Binding-site contacts:
Ligand atom CZ contacts residue TRP157 of chain 1.A at 3.7 Å (hydrophobic).
Ligand atom N contacts residue TYR8 of chain 1.A at 3.1 Å (h-bond).
Ligand atom CA contacts residue TYR100 of chain 1.A at 3.4 Å (hydrophobic).
Ligand atom O contacts residue THR144 of chain 1.A at 2.6 Å (h-bond).
Ligand atom CE2 contacts residue TRP157 of chain 1.A at 3.5 Å (hydrophobic).
Ligand atom OE2 contacts residue LEU164 of chain 1.A at 3.2 Å.
Ligand atom N contacts residue TYR100 of chain 1.A at 3.0 Å (h-bond).
Ligand atom O contacts residue TRP148 of chain 1.A at 3.1 Å (h-bond).
Ligand atom OXT contacts residue TYR85 of chain 1.A at 3.5 Å (h-bond).
Ligand atom CD2 contacts residue TRP157 of chain 1.A at 3.4 Å (hydrophobic).
Ligand atom OH contacts residue GLN156 of chain 1.A at 3.3 Å.
Ligand atom O contacts residue TYR85 of chain 1.A at 2.9 Å (h-bond).
Ligand atom O contacts residue ILE67 of chain 1.A at 3.6 Å.
Ligand atom O contacts residue TYR160 of chain 1.A at 2.6 Å (h-bond).
Ligand atom C contacts residue TYR8 of chain 1.A at 3.5 Å (hydrophobic).
Ligand atom CA contacts residue ASN78 of chain 1.A at 3.4 Å.
Ligand atom CB contacts residue ASN78 of chain 1.A at 3.4 Å.
Ligand atom O contacts residue TRP148 of chain 1.A at 3.4 Å.
Ligand atom NH1 contacts residue ASP70 of chain 1.A at 3.4 Å (salt-bridge).
Ligand atom CA contacts residue TYR172 of chain 1.A at 3.7 Å (hydrophobic).
Ligand atom C contacts residue LYS147 of chain 1.A at 3.5 Å.
Ligand atom C contacts residue THR144 of chain 1.A at 3.6 Å.
Ligand atom OH contacts residue TRP157 of chain 1.A at 3.7 Å.
Ligand atom CE contacts residue TYR117 of chain 1.A at 3.2 Å (hydrophobic).
Ligand atom O contacts residue LYS147 of chain 1.A at 3.6 Å.
Ligand atom N contacts residue TYR160 of chain 1.A at 3.6 Å.
Ligand atom CG1 contacts residue TYR172 of chain 1.A at 3.6 Å (hydrophobic).
Ligand atom CB contacts residue THR144 of chain 1.A at 3.5 Å.
Ligand atom CB contacts residue TYR100 of chain 1.A at 3.4 Å (hydrophobic).
Ligand atom OE2 contacts residue ARG63 of chain 1.A at 3.7 Å.
Ligand atom CD1 contacts residue TYR160 of chain 1.A at 3.7 Å (hydrophobic).
Ligand atom N contacts residue TYR172 of chain 1.A at 2.7 Å (h-bond).
Ligand atom OH contacts residue GLU153 of chain 1.A at 3.0 Å (salt-bridge).
Ligand atom N contacts residue ASN78 of chain 1.A at 3.0 Å (h-bond).
Ligand atom N contacts residue GLU64 of chain 1.A at 3.2 Å (salt-bridge).
Ligand atom SG contacts residue TRP148 of chain 1.A at 3.4 Å (h-bond).
Ligand atom N contacts residue TYR8 of chain 1.A at 3.5 Å (h-bond).
Ligand atom SD contacts residue PHE75 of chain 1.A at 3.5 Å.
Ligand atom OXT contacts residue LYS147 of chain 1.A at 2.7 Å (salt-bridge).
Ligand atom C contacts residue TYR85 of chain 1.A at 3.6 Å (hydrophobic).

Sequence of chain 1.A:
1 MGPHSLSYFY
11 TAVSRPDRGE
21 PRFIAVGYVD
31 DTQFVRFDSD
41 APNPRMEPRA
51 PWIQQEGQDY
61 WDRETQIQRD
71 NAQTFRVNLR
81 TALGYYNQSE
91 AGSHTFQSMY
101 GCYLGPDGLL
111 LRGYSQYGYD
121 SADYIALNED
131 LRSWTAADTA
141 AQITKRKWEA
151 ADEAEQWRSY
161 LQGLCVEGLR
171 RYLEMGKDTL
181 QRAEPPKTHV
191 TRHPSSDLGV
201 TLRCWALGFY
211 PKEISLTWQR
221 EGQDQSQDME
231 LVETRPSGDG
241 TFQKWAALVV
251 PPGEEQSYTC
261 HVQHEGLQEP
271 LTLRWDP

A small-molecule ligand and the protein it binds are described below.
Small molecule (SMILES): CC[C@H](C)[C@H](N)C(=O)N[C@@H](C)C(=O)N[C@@H](Cc1ccc(O)cc1)C(=O)N[C@@H](CCC(=O)O)C(=O)N[C@@H](CCCN=C(N)N)C(=O)N[C@@H](CCSC)C(=O)N[C@@H](CS)C(=O)N[C@@H](CC(N)=O)C(=O)N[C@H](C(=O)O)[C@@H](C)CC